Sequence of chain 1.A:
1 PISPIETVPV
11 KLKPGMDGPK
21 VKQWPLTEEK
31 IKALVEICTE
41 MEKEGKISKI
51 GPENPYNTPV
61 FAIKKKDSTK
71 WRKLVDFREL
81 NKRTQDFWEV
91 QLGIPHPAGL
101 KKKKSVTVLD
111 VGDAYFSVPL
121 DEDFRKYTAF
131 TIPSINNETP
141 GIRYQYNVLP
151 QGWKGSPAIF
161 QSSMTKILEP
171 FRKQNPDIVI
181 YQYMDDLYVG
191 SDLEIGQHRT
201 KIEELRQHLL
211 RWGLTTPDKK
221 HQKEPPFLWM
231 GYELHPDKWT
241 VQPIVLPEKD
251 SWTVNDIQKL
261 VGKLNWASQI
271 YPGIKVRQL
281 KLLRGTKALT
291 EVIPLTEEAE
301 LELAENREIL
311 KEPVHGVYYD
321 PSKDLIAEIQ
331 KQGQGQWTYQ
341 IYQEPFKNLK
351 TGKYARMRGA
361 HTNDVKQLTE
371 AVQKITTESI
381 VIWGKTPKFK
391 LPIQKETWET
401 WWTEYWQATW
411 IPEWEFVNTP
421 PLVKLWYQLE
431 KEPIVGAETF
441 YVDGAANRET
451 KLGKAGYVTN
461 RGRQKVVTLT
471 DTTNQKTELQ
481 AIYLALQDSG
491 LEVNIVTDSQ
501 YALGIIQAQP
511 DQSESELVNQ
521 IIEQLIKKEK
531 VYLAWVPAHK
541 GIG

This small molecule binds to this protein.
Small molecule (SMILES): Cc1c(Sc2ccccc2)n(COCCO)c(=O)[nH]c1=O

Binding-site contacts:
Ligand atom N3 contacts residue LYS101 of chain 1.A at 3.1 Å (salt-bridge).
Ligand atom OE contacts residue PRO225 of chain 1.A at 4.0 Å.
Ligand atom CE1 contacts residue LEU234 of chain 1.A at 3.8 Å (hydrophobic).
Ligand atom S' contacts residue PHE227 of chain 1.A at 4.1 Å.
Ligand atom C3' contacts residue TRP229 of chain 1.A at 3.9 Å (hydrophobic).
Ligand atom C4 contacts residue LYS103 of chain 1.A at 3.9 Å.
Ligand atom O4 contacts residue VAL179 of chain 1.A at 3.6 Å.
Ligand atom OE contacts residue VAL106 of chain 1.A at 3.7 Å.
Ligand atom S' contacts residue VAL106 of chain 1.A at 3.6 Å.
Ligand atom C6' contacts residue LEU100 of chain 1.A at 3.3 Å (hydrophobic).
Ligand atom C5 contacts residue VAL106 of chain 1.A at 4.0 Å (hydrophobic).
Ligand atom OM contacts residue VAL106 of chain 1.A at 3.6 Å.
Ligand atom N1 contacts residue VAL106 of chain 1.A at 3.8 Å.
Ligand atom C2 contacts residue LEU100 of chain 1.A at 4.0 Å (hydrophobic).
Ligand atom C5' contacts residue TYR181 of chain 1.A at 4.0 Å (hydrophobic).
Ligand atom C6 contacts residue VAL106 of chain 1.A at 3.8 Å (hydrophobic).
Ligand atom OM contacts residue TYR318 of chain 1.A at 4.0 Å.
Ligand atom CE2 contacts residue LEU234 of chain 1.A at 3.9 Å (hydrophobic).
Ligand atom O4 contacts residue LYS103 of chain 1.A at 3.6 Å.
Ligand atom N3 contacts residue LYS103 of chain 1.A at 3.6 Å.
Ligand atom C1' contacts residue TYR188 of chain 1.A at 3.9 Å (hydrophobic).
Ligand atom C5' contacts residue LEU100 of chain 1.A at 3.5 Å (hydrophobic).
Ligand atom CE2 contacts residue PRO236 of chain 1.A at 3.6 Å (hydrophobic).
Ligand atom OE contacts residue PRO236 of chain 1.A at 3.7 Å.
Ligand atom C4' contacts residue TRP229 of chain 1.A at 4.0 Å (hydrophobic).
Ligand atom S' contacts residue TYR188 of chain 1.A at 3.8 Å.
Ligand atom C2 contacts residue LYS101 of chain 1.A at 3.7 Å.
Ligand atom CM contacts residue LEU100 of chain 1.A at 4.0 Å (hydrophobic).
Ligand atom C2' contacts residue TYR188 of chain 1.A at 3.3 Å (hydrophobic).
Ligand atom CM5 contacts residue TYR188 of chain 1.A at 3.5 Å (hydrophobic).
Ligand atom CE2 contacts residue PRO225 of chain 1.A at 3.7 Å (hydrophobic).
Ligand atom N1 contacts residue LEU100 of chain 1.A at 3.8 Å.
Ligand atom CM contacts residue LEU234 of chain 1.A at 4.1 Å (hydrophobic).
Ligand atom O2 contacts residue LYS101 of chain 1.A at 3.4 Å (salt-bridge).
Ligand atom C3' contacts residue TYR188 of chain 1.A at 3.6 Å (hydrophobic).
Ligand atom CM contacts residue TYR318 of chain 1.A at 3.9 Å (hydrophobic).
Ligand atom O2 contacts residue TYR318 of chain 1.A at 3.8 Å.
Ligand atom CE2 contacts residue HIS235 of chain 1.A at 3.6 Å.
Ligand atom CE1 contacts residue PHE227 of chain 1.A at 3.5 Å (hydrophobic).
Ligand atom C2 contacts residue VAL106 of chain 1.A at 4.0 Å (hydrophobic).